The small molecule below binds the protein below.
Small molecule (SMILES): C=CC1=C(C)/C(=C/c2[nH]c(/C=C3\N=C(/C=C4\NC(=O)C(C)=C4C=C)C(C)=C3CCC(=O)O)c(CCC(=O)O)c2C)NC1=O

Binding-site contacts:
Ligand atom OB contacts residue LEU116 of chain 2.A at 3.1 Å (h-bond).
Ligand atom CMD contacts residue GLU60 of chain 1.A at 3.6 Å.
Ligand atom NC contacts residue ASN58 of chain 1.A at 3.6 Å (h-bond).
Ligand atom CAB contacts residue SER112 of chain 1.A at 3.4 Å.
Ligand atom C3A contacts residue HIS89 of chain 1.A at 3.5 Å.
Ligand atom O2D contacts residue GLU60 of chain 1.A at 2.4 Å (salt-bridge).
Ligand atom C3D contacts residue ASN58 of chain 1.A at 3.7 Å.
Ligand atom CMB contacts residue TYR123 of chain 1.A at 3.7 Å (hydrophobic).
Ligand atom CBD contacts residue PHE36 of chain 1.A at 3.3 Å (hydrophobic).
Ligand atom C4D contacts residue ASN58 of chain 1.A at 3.7 Å.
Ligand atom C2C contacts residue TYR123 of chain 1.A at 3.6 Å (hydrophobic).
Ligand atom O1D contacts residue LYS68 of chain 1.A at 3.3 Å.
Ligand atom CMB contacts residue SER112 of chain 1.A at 3.7 Å.
Ligand atom CHB contacts residue HIS89 of chain 1.A at 3.5 Å.
Ligand atom O2A contacts residue ALA118 of chain 2.A at 3.4 Å.
Ligand atom CMA contacts residue ALA92 of chain 1.A at 3.7 Å (hydrophobic).
Ligand atom C1B contacts residue PHE36 of chain 1.A at 3.4 Å (hydrophobic).
Ligand atom CBD contacts residue GLU60 of chain 1.A at 3.3 Å.
Ligand atom OB contacts residue GLY117 of chain 2.A at 3.5 Å (h-bond).
Ligand atom C2D contacts residue ASN58 of chain 1.A at 3.4 Å.
Ligand atom ND contacts residue ASN58 of chain 1.A at 3.2 Å (h-bond).
Ligand atom O2D contacts residue LYS68 of chain 1.A at 3.3 Å.
Ligand atom NA contacts residue HIS89 of chain 1.A at 3.7 Å.
Ligand atom O2A contacts residue PHE36 of chain 1.A at 3.1 Å.
Ligand atom NB contacts residue PHE36 of chain 1.A at 3.5 Å.
Ligand atom CBA contacts residue ALA118 of chain 2.A at 3.1 Å (hydrophobic).
Ligand atom C4D contacts residue PHE36 of chain 1.A at 3.7 Å (hydrophobic).
Ligand atom C4A contacts residue HIS89 of chain 1.A at 3.4 Å.
Ligand atom CBC contacts residue ASP28 of chain 1.A at 3.6 Å.
Ligand atom CMA contacts residue HIS89 of chain 1.A at 3.4 Å.
Ligand atom CGA contacts residue PHE36 of chain 1.A at 3.6 Å (hydrophobic).
Ligand atom CGA contacts residue ALA118 of chain 2.A at 3.6 Å (hydrophobic).
Ligand atom C1D contacts residue ASN58 of chain 1.A at 3.5 Å.
Ligand atom CGD contacts residue GLU60 of chain 1.A at 3.2 Å.
Ligand atom ND contacts residue PHE36 of chain 1.A at 3.4 Å.
Ligand atom CMD contacts residue ARG59 of chain 1.A at 3.2 Å.
Ligand atom NA contacts residue PHE36 of chain 1.A at 3.2 Å.
Ligand atom CHA contacts residue VAL70 of chain 1.A at 3.6 Å (hydrophobic).
Ligand atom CBC contacts residue VAL127 of chain 1.A at 3.5 Å (hydrophobic).
Ligand atom C1A contacts residue PHE36 of chain 1.A at 3.6 Å (hydrophobic).

Sequence of chain 2.A:
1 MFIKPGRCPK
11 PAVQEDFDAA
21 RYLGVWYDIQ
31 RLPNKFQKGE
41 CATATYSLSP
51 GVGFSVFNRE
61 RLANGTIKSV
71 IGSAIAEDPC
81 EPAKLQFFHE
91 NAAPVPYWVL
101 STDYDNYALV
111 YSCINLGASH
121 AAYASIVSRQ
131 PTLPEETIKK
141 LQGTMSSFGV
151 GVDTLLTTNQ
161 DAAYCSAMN

Sequence of chain 1.A:
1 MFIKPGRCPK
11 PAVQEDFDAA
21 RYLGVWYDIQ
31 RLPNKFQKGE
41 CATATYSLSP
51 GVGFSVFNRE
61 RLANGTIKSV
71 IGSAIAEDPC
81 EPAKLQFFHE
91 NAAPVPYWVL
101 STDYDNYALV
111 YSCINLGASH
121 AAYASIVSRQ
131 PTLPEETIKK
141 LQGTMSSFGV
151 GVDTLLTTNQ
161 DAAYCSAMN